Sequence of chain 3.A:
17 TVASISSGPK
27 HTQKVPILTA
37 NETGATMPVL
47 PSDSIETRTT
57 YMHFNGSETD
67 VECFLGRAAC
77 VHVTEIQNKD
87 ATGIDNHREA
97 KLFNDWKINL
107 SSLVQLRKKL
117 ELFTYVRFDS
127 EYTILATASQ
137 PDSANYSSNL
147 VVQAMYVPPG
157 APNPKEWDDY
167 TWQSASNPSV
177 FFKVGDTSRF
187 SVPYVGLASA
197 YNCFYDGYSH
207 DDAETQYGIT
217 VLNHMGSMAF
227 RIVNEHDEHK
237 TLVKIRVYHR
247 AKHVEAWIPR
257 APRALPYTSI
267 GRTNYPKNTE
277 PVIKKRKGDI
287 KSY

This small molecule binds to this protein.
Small molecule (SMILES): Cc1cc(CCCCCOc2c(Cl)cc(C3=NCCO3)cc2Cl)on1

Binding-site contacts:
Ligand atom O1 contacts residue MET221 of chain 3.A at 3.4 Å (h-bond).
Ligand atom C3B contacts residue ALA24 of chain 3.C at 4.0 Å (hydrophobic).
Ligand atom O1 contacts residue LEU106 of chain 3.A at 3.7 Å.
Ligand atom C5A contacts residue VAL176 of chain 3.A at 3.8 Å (hydrophobic).
Ligand atom C3C contacts residue ILE104 of chain 3.A at 3.6 Å (hydrophobic).
Ligand atom C1C contacts residue LEU106 of chain 3.A at 3.9 Å (hydrophobic).
Ligand atom C5C contacts residue TYR152 of chain 3.A at 3.8 Å (hydrophobic).
Ligand atom C3B contacts residue TYR152 of chain 3.A at 3.9 Å (hydrophobic).
Ligand atom C5B contacts residue MET224 of chain 3.A at 3.8 Å (hydrophobic).
Ligand atom C1C contacts residue TYR128 of chain 3.A at 3.6 Å (hydrophobic).
Ligand atom C5 contacts residue MET221 of chain 3.A at 3.9 Å (hydrophobic).
Ligand atom CL2 contacts residue ILE104 of chain 3.A at 3.4 Å.
Ligand atom CL2 contacts residue MET224 of chain 3.A at 3.2 Å.
Ligand atom O1B contacts residue VAL188 of chain 3.A at 3.8 Å.
Ligand atom C2C contacts residue MET221 of chain 3.A at 3.3 Å (hydrophobic).
Ligand atom C2A contacts residue PHE186 of chain 3.A at 3.6 Å (hydrophobic).
Ligand atom C31 contacts residue TYR197 of chain 3.A at 3.6 Å (hydrophobic).
Ligand atom C4A contacts residue SER175 of chain 3.A at 3.6 Å.
Ligand atom C5A contacts residue ALA150 of chain 3.A at 3.4 Å (hydrophobic).
Ligand atom N2 contacts residue MET221 of chain 3.A at 3.9 Å.
Ligand atom C4 contacts residue TYR197 of chain 3.A at 3.6 Å (hydrophobic).
Ligand atom N3A contacts residue PRO174 of chain 3.A at 3.3 Å (h-bond).
Ligand atom C4C contacts residue VAL191 of chain 3.A at 3.7 Å (hydrophobic).
Ligand atom CL1 contacts residue LEU25 of chain 3.C at 3.5 Å.
Ligand atom C4B contacts residue TYR152 of chain 3.A at 3.7 Å (hydrophobic).
Ligand atom C4A contacts residue ALA150 of chain 3.A at 3.9 Å (hydrophobic).
Ligand atom N3A contacts residue ALA24 of chain 3.C at 3.8 Å.
Ligand atom CL1 contacts residue VAL188 of chain 3.A at 3.7 Å.
Ligand atom C31 contacts residue ASN219 of chain 3.A at 3.7 Å.
Ligand atom C4A contacts residue VAL176 of chain 3.A at 3.9 Å (hydrophobic).
Ligand atom N2 contacts residue ASN219 of chain 3.A at 3.5 Å (h-bond).
Ligand atom C5B contacts residue PHE186 of chain 3.A at 3.8 Å (hydrophobic).
Ligand atom C4B contacts residue PHE186 of chain 3.A at 3.6 Å (hydrophobic).
Ligand atom C4A contacts residue PRO174 of chain 3.A at 3.2 Å (hydrophobic).
Ligand atom O1A contacts residue MET224 of chain 3.A at 3.9 Å.
Ligand atom CL2 contacts residue TYR128 of chain 3.A at 3.4 Å.
Ligand atom C2C contacts residue ILE104 of chain 3.A at 3.9 Å (hydrophobic).
Ligand atom O1A contacts residue PHE186 of chain 3.A at 3.4 Å.
Ligand atom C3C contacts residue TYR128 of chain 3.A at 3.8 Å (hydrophobic).
Ligand atom C5 contacts residue LEU106 of chain 3.A at 3.7 Å (hydrophobic).

Sequence of chain 3.C:
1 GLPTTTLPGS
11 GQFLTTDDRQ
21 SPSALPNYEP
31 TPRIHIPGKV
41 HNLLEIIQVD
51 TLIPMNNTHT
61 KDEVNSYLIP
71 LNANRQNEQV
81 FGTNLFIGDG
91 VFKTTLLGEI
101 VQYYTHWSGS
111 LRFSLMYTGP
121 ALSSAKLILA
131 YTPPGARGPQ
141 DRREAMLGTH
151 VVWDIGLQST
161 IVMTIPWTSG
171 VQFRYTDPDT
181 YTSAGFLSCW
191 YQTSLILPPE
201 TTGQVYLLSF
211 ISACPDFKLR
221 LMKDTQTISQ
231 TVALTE